This small molecule binds to this protein.
Small molecule (SMILES): Cc1cc(CCCCCOc2ccc(C3=NCCO3)cc2)on1

Binding-site contacts:
Ligand atom C5C contacts residue VAL191 of chain 2.A at 3.8 Å (hydrophobic).
Ligand atom C1C contacts residue TYR128 of chain 2.A at 3.7 Å (hydrophobic).
Ligand atom C4B contacts residue PHE186 of chain 2.A at 3.6 Å (hydrophobic).
Ligand atom O1B contacts residue ILE104 of chain 2.A at 3.9 Å.
Ligand atom C1B contacts residue VAL188 of chain 2.A at 3.8 Å (hydrophobic).
Ligand atom O1 contacts residue LEU106 of chain 2.A at 3.7 Å.
Ligand atom C4C contacts residue VAL188 of chain 2.A at 3.7 Å (hydrophobic).
Ligand atom C2A contacts residue TYR152 of chain 2.A at 3.6 Å (hydrophobic).
Ligand atom C2C contacts residue TYR197 of chain 2.A at 3.7 Å (hydrophobic).
Ligand atom C31 contacts residue ASN219 of chain 2.A at 3.3 Å.
Ligand atom O1B contacts residue TYR128 of chain 2.A at 3.4 Å (h-bond).
Ligand atom C5 contacts residue LEU106 of chain 2.A at 3.8 Å (hydrophobic).
Ligand atom C3B contacts residue TYR152 of chain 2.A at 3.7 Å (hydrophobic).
Ligand atom C5A contacts residue PHE186 of chain 2.A at 3.5 Å (hydrophobic).
Ligand atom C4 contacts residue LEU106 of chain 2.A at 3.9 Å (hydrophobic).
Ligand atom C6B contacts residue ILE104 of chain 2.A at 3.6 Å (hydrophobic).
Ligand atom C3 contacts residue ASN219 of chain 2.A at 4.0 Å.
Ligand atom O1 contacts residue MET221 of chain 2.A at 3.9 Å.
Ligand atom C5B contacts residue MET224 of chain 2.A at 3.8 Å (hydrophobic).
Ligand atom C3C contacts residue TYR128 of chain 2.A at 3.4 Å (hydrophobic).
Ligand atom C1C contacts residue LEU106 of chain 2.A at 3.8 Å (hydrophobic).
Ligand atom C4B contacts residue TYR152 of chain 2.A at 3.8 Å (hydrophobic).
Ligand atom N3A contacts residue TYR152 of chain 2.A at 3.5 Å.
Ligand atom C4A contacts residue PRO174 of chain 2.A at 3.1 Å (hydrophobic).
Ligand atom C4C contacts residue VAL191 of chain 2.A at 3.0 Å (hydrophobic).
Ligand atom C5B contacts residue PHE186 of chain 2.A at 3.9 Å (hydrophobic).
Ligand atom C4 contacts residue TYR197 of chain 2.A at 3.8 Å (hydrophobic).
Ligand atom C3B contacts residue VAL188 of chain 2.A at 3.8 Å (hydrophobic).
Ligand atom C5A contacts residue VAL176 of chain 2.A at 3.6 Å (hydrophobic).
Ligand atom N3A contacts residue ALA24 of chain 2.C at 3.8 Å.
Ligand atom C1B contacts residue ILE104 of chain 2.A at 4.0 Å (hydrophobic).
Ligand atom N3A contacts residue PHE186 of chain 2.A at 4.0 Å.
Ligand atom C6B contacts residue TYR128 of chain 2.A at 3.3 Å (hydrophobic).
Ligand atom N2 contacts residue ASN219 of chain 2.A at 3.8 Å.
Ligand atom N3A contacts residue PRO174 of chain 2.A at 3.7 Å.
Ligand atom N2 contacts residue LEU106 of chain 2.A at 3.8 Å.
Ligand atom C1B contacts residue TYR128 of chain 2.A at 3.6 Å (hydrophobic).
Ligand atom C2B contacts residue VAL188 of chain 2.A at 3.5 Å (hydrophobic).
Ligand atom C2A contacts residue PHE186 of chain 2.A at 3.3 Å (hydrophobic).
Ligand atom O1A contacts residue PHE186 of chain 2.A at 3.0 Å.

Sequence of chain 2.C:
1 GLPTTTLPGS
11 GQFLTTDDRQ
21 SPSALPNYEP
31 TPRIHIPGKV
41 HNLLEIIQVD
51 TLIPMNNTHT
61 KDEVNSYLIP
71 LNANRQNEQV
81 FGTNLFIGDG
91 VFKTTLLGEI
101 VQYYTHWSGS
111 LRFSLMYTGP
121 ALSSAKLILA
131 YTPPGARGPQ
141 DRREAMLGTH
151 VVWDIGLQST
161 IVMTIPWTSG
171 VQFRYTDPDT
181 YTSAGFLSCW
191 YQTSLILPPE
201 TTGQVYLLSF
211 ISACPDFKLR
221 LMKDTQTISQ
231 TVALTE

Sequence of chain 2.A:
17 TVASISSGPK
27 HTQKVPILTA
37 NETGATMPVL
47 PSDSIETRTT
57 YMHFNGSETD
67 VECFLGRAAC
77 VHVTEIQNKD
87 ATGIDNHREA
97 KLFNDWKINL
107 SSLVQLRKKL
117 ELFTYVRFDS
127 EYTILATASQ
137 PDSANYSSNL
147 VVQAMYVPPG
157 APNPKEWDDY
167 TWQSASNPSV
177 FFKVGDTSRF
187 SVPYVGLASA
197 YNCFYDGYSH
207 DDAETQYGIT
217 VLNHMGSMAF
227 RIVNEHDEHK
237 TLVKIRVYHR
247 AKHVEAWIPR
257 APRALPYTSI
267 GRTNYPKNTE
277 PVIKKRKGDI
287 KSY